Binding-site contacts:
Ligand atom C8A contacts residue NDP1 of chain 1.V at 3.4 Å.
Ligand atom NA2 contacts residue VAL10 of chain 1.E at 3.6 Å.
Ligand atom CB contacts residue LEU33 of chain 1.E at 3.5 Å (hydrophobic).
Ligand atom C7 contacts residue LEU25 of chain 1.E at 3.4 Å (hydrophobic).
Ligand atom C14 contacts residue ILE62 of chain 1.E at 3.7 Å (hydrophobic).
Ligand atom C2 contacts residue ASP32 of chain 1.E at 3.8 Å.
Ligand atom C2 contacts residue ALA11 of chain 1.E at 3.7 Å (hydrophobic).
Ligand atom O1 contacts residue PHE36 of chain 1.E at 3.8 Å.
Ligand atom C12 contacts residue LEU33 of chain 1.E at 3.6 Å (hydrophobic).
Ligand atom OE2 contacts residue LEU33 of chain 1.E at 3.3 Å.
Ligand atom CT contacts residue ARG70 of chain 1.E at 3.2 Å.
Ligand atom N10 contacts residue ILE62 of chain 1.E at 3.7 Å.
Ligand atom O1 contacts residue LEU67 of chain 1.E at 3.3 Å.
Ligand atom N1 contacts residue ALA11 of chain 1.E at 3.6 Å.
Ligand atom CT contacts residue SER37 of chain 1.E at 3.6 Å.
Ligand atom C4 contacts residue VAL9 of chain 1.E at 3.4 Å (hydrophobic).
Ligand atom O2 contacts residue SER37 of chain 1.E at 2.9 Å (h-bond).
Ligand atom O2 contacts residue ARG70 of chain 1.E at 2.9 Å (salt-bridge).
Ligand atom N1 contacts residue ASP32 of chain 1.E at 2.9 Å (salt-bridge).
Ligand atom C4 contacts residue PHE36 of chain 1.E at 3.4 Å (hydrophobic).
Ligand atom N3 contacts residue VAL9 of chain 1.E at 3.4 Å.
Ligand atom NA2 contacts residue ALA11 of chain 1.E at 3.5 Å.
Ligand atom C11 contacts residue LEU33 of chain 1.E at 3.8 Å (hydrophobic).
Ligand atom NA2 contacts residue THR134 of chain 1.E at 3.3 Å (h-bond).
Ligand atom O1 contacts residue ARG70 of chain 1.E at 2.8 Å (salt-bridge).
Ligand atom OE1 contacts residue LYS34 of chain 1.E at 3.2 Å (salt-bridge).
Ligand atom N3 contacts residue VAL10 of chain 1.E at 3.6 Å (h-bond).
Ligand atom N3 contacts residue NDP1 of chain 1.V at 3.6 Å.
Ligand atom C4 contacts residue NDP1 of chain 1.V at 3.2 Å.
Ligand atom C6 contacts residue NDP1 of chain 1.V at 3.8 Å.
Ligand atom N5 contacts residue NDP1 of chain 1.V at 3.4 Å.
Ligand atom CB contacts residue SER37 of chain 1.E at 3.6 Å.
Ligand atom NA4 contacts residue PHE36 of chain 1.E at 3.3 Å.
Ligand atom NA2 contacts residue ASP32 of chain 1.E at 3.2 Å (salt-bridge).
Ligand atom C4A contacts residue NDP1 of chain 1.V at 3.1 Å.
Ligand atom N3 contacts residue PHE36 of chain 1.E at 3.6 Å.
Ligand atom NA4 contacts residue CYS113 of chain 1.E at 3.7 Å.
Ligand atom CM contacts residue ILE62 of chain 1.E at 3.7 Å (hydrophobic).
Ligand atom NA4 contacts residue VAL9 of chain 1.E at 2.7 Å (h-bond).
Ligand atom N8 contacts residue ASP32 of chain 1.E at 3.8 Å.

A small-molecule ligand and the protein it binds are described below.
Small molecule (SMILES): CN(Cc1cnc2nc(N)nc(N)c2n1)c1ccc(C(=O)N[C@@H](CCC(=O)O)C(=O)O)cc1

Sequence of chain 1.E:
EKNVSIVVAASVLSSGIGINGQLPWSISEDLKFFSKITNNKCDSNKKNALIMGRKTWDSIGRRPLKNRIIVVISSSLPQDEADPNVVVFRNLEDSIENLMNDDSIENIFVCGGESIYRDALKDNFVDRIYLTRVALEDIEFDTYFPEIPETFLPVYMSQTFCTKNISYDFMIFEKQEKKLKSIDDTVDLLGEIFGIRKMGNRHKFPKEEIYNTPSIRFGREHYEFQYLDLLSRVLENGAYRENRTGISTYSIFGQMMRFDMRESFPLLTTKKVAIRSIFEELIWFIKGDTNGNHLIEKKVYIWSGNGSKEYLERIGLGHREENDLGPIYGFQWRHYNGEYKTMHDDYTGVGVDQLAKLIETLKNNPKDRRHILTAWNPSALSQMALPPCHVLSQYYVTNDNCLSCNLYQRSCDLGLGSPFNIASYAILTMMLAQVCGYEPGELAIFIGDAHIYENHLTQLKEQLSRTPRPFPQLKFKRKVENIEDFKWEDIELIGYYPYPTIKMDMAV